A protein and the small-molecule ligand that binds it are described below.
Small molecule (SMILES): CCOP(=O)(COc1ccc(C[C@H](NC(=O)O[C@H]2CO[C@H]3OCC[C@H]32)[C@H](O)CN(C[C@@H](C)CC)S(=O)(=O)c2ccc3ncsc3c2)cc1)OCC

Sequence of chain 1.B:
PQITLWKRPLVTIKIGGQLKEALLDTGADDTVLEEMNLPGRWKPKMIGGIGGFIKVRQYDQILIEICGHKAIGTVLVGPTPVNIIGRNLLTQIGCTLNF

Binding-site contacts:
Ligand atom C08 contacts residue ASP25 of chain 1.B at 3.0 Å.
Ligand atom O44 contacts residue ASP29 of chain 1.A at 2.9 Å (salt-bridge).
Ligand atom C10 contacts residue ASP25 of chain 1.B at 3.7 Å.
Ligand atom O42 contacts residue ALA28 of chain 1.A at 3.6 Å.
Ligand atom C21 contacts residue ARG8 of chain 1.B at 3.6 Å.
Ligand atom C09 contacts residue ASP25 of chain 1.B at 3.1 Å.
Ligand atom C06 contacts residue VAL32 of chain 1.B at 3.6 Å (hydrophobic).
Ligand atom C20 contacts residue GLY27 of chain 1.A at 3.4 Å.
Ligand atom O43 contacts residue ASP29 of chain 1.A at 3.2 Å (salt-bridge).
Ligand atom C06 contacts residue ALA28 of chain 1.B at 3.5 Å (hydrophobic).
Ligand atom O39 contacts residue GLY49 of chain 1.B at 3.0 Å.
Ligand atom C14 contacts residue GLY48 of chain 1.A at 3.1 Å.
Ligand atom C32 contacts residue PHE53 of chain 1.A at 3.3 Å (hydrophobic).
Ligand atom C34 contacts residue ASP30 of chain 1.B at 3.5 Å.
Ligand atom O47 contacts residue PRO81 of chain 1.B at 3.6 Å.
Ligand atom O38 contacts residue ILE50 of chain 1.A at 3.6 Å.
Ligand atom C17 contacts residue GLY27 of chain 1.A at 3.6 Å.
Ligand atom C16 contacts residue GLY48 of chain 1.A at 3.1 Å.
Ligand atom C03 contacts residue GLY48 of chain 1.B at 3.2 Å.
Ligand atom O40 contacts residue GLY27 of chain 1.A at 3.5 Å.
Ligand atom C23 contacts residue GLY49 of chain 1.A at 3.6 Å.
Ligand atom C23 contacts residue ILE50 of chain 1.A at 3.6 Å (hydrophobic).
Ligand atom C27 contacts residue VAL82 of chain 1.A at 3.6 Å (hydrophobic).
Ligand atom C09 contacts residue ASP25 of chain 1.A at 3.3 Å.
Ligand atom C15 contacts residue ASP29 of chain 1.A at 3.6 Å.
Ligand atom C05 contacts residue ALA28 of chain 1.B at 3.5 Å (hydrophobic).
Ligand atom C25 contacts residue VAL82 of chain 1.A at 3.6 Å (hydrophobic).
Ligand atom O40 contacts residue ASP25 of chain 1.B at 2.3 Å (salt-bridge).
Ligand atom O40 contacts residue ASP25 of chain 1.A at 2.7 Å (salt-bridge).
Ligand atom O38 contacts residue ILE84 of chain 1.B at 3.5 Å.
Ligand atom C07 contacts residue GLY27 of chain 1.B at 3.6 Å.
Ligand atom O43 contacts residue ASP30 of chain 1.A at 3.3 Å (salt-bridge).
Ligand atom O39 contacts residue ILE50 of chain 1.A at 3.4 Å.
Ligand atom C29 contacts residue GLY49 of chain 1.A at 3.6 Å.
Ligand atom C18 contacts residue ASP25 of chain 1.B at 3.1 Å.
Ligand atom C06 contacts residue ASP30 of chain 1.B at 3.3 Å.
Ligand atom O45 contacts residue PRO81 of chain 1.B at 3.6 Å.
Ligand atom N36 contacts residue GLY27 of chain 1.A at 3.3 Å (h-bond).
Ligand atom C27 contacts residue GLY27 of chain 1.B at 3.5 Å.
Ligand atom N37 contacts residue ASP30 of chain 1.B at 3.3 Å (salt-bridge).

Sequence of chain 1.A:
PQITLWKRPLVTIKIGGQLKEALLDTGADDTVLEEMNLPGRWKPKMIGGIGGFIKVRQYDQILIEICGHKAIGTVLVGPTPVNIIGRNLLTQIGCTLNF